The small molecule below binds the protein below.
Small molecule (SMILES): Cc1nccn1-c1cccnc1

Binding-site contacts:
Ligand atom N11 contacts residue HIS106 of chain 1.A at 3.4 Å.
Ligand atom N03 contacts residue PRO72 of chain 1.A at 4.2 Å.
Ligand atom C10 contacts residue HIS106 of chain 1.A at 4.2 Å.
Ligand atom C08 contacts residue GLU103 of chain 1.A at 4.3 Å.
Ligand atom C09 contacts residue PRO102 of chain 1.A at 4.3 Å (hydrophobic).
Ligand atom N11 contacts residue GLU103 of chain 1.A at 4.3 Å.
Ligand atom C12 contacts residue HIS106 of chain 1.A at 3.6 Å.
Ligand atom C05 contacts residue PHE107 of chain 1.A at 3.7 Å (hydrophobic).
Ligand atom C02 contacts residue PHE107 of chain 1.A at 3.7 Å (hydrophobic).
Ligand atom C04 contacts residue ARG71 of chain 1.A at 4.0 Å.
Ligand atom C10 contacts residue GLU103 of chain 1.A at 4.1 Å.
Ligand atom C04 contacts residue ASP68 of chain 1.A at 3.3 Å.
Ligand atom N03 contacts residue ASP68 of chain 1.A at 3.5 Å (salt-bridge).
Ligand atom N06 contacts residue PHE107 of chain 1.A at 3.6 Å.
Ligand atom C05 contacts residue ARG71 of chain 1.A at 4.2 Å.
Ligand atom C07 contacts residue PHE107 of chain 1.A at 4.0 Å (hydrophobic).
Ligand atom N06 contacts residue GLU103 of chain 1.A at 4.3 Å.
Ligand atom C09 contacts residue GLU103 of chain 1.A at 4.1 Å.
Ligand atom C04 contacts residue PRO72 of chain 1.A at 3.9 Å (hydrophobic).
Ligand atom C01 contacts residue PHE107 of chain 1.A at 4.0 Å (hydrophobic).
Ligand atom N03 contacts residue PHE107 of chain 1.A at 3.8 Å.
Ligand atom C12 contacts residue PHE107 of chain 1.A at 3.9 Å (hydrophobic).
Ligand atom C05 contacts residue GLU103 of chain 1.A at 3.2 Å.
Ligand atom C04 contacts residue GLU103 of chain 1.A at 3.9 Å.
Ligand atom C04 contacts residue PHE107 of chain 1.A at 3.9 Å (hydrophobic).
Ligand atom N11 contacts residue PRO102 of chain 1.A at 4.0 Å.
Ligand atom C10 contacts residue PRO102 of chain 1.A at 3.7 Å (hydrophobic).
Ligand atom C07 contacts residue GLU103 of chain 1.A at 4.5 Å.
Ligand atom C12 contacts residue GLU103 of chain 1.A at 4.4 Å.

Sequence of chain 1.A:
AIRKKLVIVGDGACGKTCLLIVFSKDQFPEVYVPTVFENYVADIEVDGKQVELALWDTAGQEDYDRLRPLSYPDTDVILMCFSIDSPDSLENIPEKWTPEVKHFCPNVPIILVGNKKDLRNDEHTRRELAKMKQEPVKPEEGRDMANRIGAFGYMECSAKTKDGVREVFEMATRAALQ